Sequence of chain 1.G:
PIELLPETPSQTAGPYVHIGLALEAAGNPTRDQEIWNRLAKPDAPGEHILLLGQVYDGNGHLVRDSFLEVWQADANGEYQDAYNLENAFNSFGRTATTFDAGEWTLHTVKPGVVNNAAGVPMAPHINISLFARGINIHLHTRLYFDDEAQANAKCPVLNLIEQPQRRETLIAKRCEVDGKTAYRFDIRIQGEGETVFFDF

Sequence of chain 1.H:
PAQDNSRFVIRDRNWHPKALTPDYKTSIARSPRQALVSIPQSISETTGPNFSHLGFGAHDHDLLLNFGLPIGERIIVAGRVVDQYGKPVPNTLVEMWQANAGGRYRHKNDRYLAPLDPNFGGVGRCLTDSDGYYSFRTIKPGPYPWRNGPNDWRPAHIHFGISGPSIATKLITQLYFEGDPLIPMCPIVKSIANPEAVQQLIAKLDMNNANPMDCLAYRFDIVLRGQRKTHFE

The protein below binds the small molecule below.
Small molecule (SMILES): O=C(O)c1ccc(O)c(Cl)c1

Binding-site contacts:
Ligand atom O1 contacts residue ARG133 of chain 1.G at 3.6 Å.
Ligand atom C7 contacts residue PRO15 of chain 1.G at 3.8 Å (hydrophobic).
Ligand atom O1 contacts residue TYR24 of chain 1.H at 2.6 Å (h-bond).
Ligand atom C4 contacts residue ARG157 of chain 1.H at 3.6 Å.
Ligand atom C4 contacts residue FE1 of chain 1.Y at 3.4 Å.
Ligand atom O4 contacts residue ARG157 of chain 1.H at 2.9 Å (salt-bridge).
Ligand atom C1 contacts residue PRO15 of chain 1.G at 3.3 Å (hydrophobic).
Ligand atom C3 contacts residue ARG157 of chain 1.H at 3.8 Å.
Ligand atom C5 contacts residue ARG157 of chain 1.H at 3.9 Å.
Ligand atom O2 contacts residue ARG133 of chain 1.G at 3.9 Å.
Ligand atom C2 contacts residue PRO15 of chain 1.G at 3.4 Å (hydrophobic).
Ligand atom C2 contacts residue GLY14 of chain 1.G at 3.8 Å.
Ligand atom C5 contacts residue PRO15 of chain 1.G at 4.0 Å (hydrophobic).
Ligand atom C2 contacts residue ILE191 of chain 1.H at 3.6 Å (hydrophobic).
Ligand atom C7 contacts residue TRP149 of chain 1.H at 3.6 Å (hydrophobic).
Ligand atom O1 contacts residue PRO15 of chain 1.G at 4.2 Å.
Ligand atom O1 contacts residue TRP149 of chain 1.H at 4.0 Å.
Ligand atom C6 contacts residue TRP149 of chain 1.H at 3.8 Å (hydrophobic).
Ligand atom C7 contacts residue ARG133 of chain 1.G at 3.9 Å.
Ligand atom CL3 contacts residue GLY14 of chain 1.G at 3.6 Å.
Ligand atom C4 contacts residue TYR147 of chain 1.H at 3.1 Å (hydrophobic).
Ligand atom O4 contacts residue TYR147 of chain 1.H at 2.2 Å (h-bond).
Ligand atom CL3 contacts residue THR12 of chain 1.G at 3.5 Å.
Ligand atom C7 contacts residue TYR24 of chain 1.H at 3.7 Å (hydrophobic).
Ligand atom CL3 contacts residue ARG157 of chain 1.H at 3.4 Å.
Ligand atom CL3 contacts residue ILE191 of chain 1.H at 3.9 Å.
Ligand atom O4 contacts residue TYR108 of chain 1.H at 3.7 Å.
Ligand atom C3 contacts residue ILE191 of chain 1.H at 3.7 Å (hydrophobic).
Ligand atom C6 contacts residue PRO15 of chain 1.G at 3.7 Å (hydrophobic).
Ligand atom C1 contacts residue TRP149 of chain 1.H at 3.8 Å (hydrophobic).
Ligand atom C2 contacts residue TYR24 of chain 1.H at 3.7 Å (hydrophobic).
Ligand atom CL3 contacts residue GLN177 of chain 1.H at 3.1 Å.
Ligand atom O4 contacts residue HIS160 of chain 1.H at 3.1 Å (h-bond).
Ligand atom C3 contacts residue GLY14 of chain 1.G at 3.9 Å.
Ligand atom C3 contacts residue PRO15 of chain 1.G at 3.9 Å (hydrophobic).
Ligand atom CL3 contacts residue HIS162 of chain 1.H at 3.5 Å.
Ligand atom O4 contacts residue FE1 of chain 1.Y at 2.2 Å.
Ligand atom O4 contacts residue HIS162 of chain 1.H at 3.7 Å.
Ligand atom C5 contacts residue TYR147 of chain 1.H at 3.3 Å (hydrophobic).
Ligand atom O2 contacts residue TRP149 of chain 1.H at 3.5 Å.